The protein below binds the small molecule below.
Small molecule (SMILES): ClC1=C(Cl)[C@]2(Cl)[C@@H]3[C@@H](Cl)[C@@H]4O[C@@H]4[C@@H]3[C@@]1(Cl)C2(Cl)Cl

Sequence of chain 1.A:
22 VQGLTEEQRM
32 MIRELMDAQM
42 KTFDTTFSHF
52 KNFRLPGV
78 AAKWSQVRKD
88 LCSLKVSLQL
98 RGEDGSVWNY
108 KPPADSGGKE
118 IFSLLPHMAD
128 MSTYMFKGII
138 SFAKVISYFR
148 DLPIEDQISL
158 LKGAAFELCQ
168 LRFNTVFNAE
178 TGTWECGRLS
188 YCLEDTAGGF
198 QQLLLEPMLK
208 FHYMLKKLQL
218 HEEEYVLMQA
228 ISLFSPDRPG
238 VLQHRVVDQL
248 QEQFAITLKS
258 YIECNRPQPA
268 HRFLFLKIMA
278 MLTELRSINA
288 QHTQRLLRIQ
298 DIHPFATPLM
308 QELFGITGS

Binding-site contacts:
Ligand atom CL4 contacts residue MET205 of chain 1.A at 3.9 Å.
Ligand atom CL2 contacts residue MET125 of chain 1.A at 3.3 Å.
Ligand atom C1 contacts residue GLN167 of chain 1.A at 3.2 Å.
Ligand atom CL contacts residue SER129 of chain 1.A at 3.6 Å.
Ligand atom C4 contacts residue SER129 of chain 1.A at 4.3 Å.
Ligand atom CL3 contacts residue LEU91 of chain 1.A at 3.3 Å.
Ligand atom O contacts residue GLN167 of chain 1.A at 3.8 Å.
Ligand atom C3 contacts residue PHE170 of chain 1.A at 3.7 Å (hydrophobic).
Ligand atom O contacts residue SER129 of chain 1.A at 4.4 Å.
Ligand atom CL3 contacts residue MET205 of chain 1.A at 4.0 Å.
Ligand atom C2 contacts residue GLN167 of chain 1.A at 3.9 Å.
Ligand atom CL4 contacts residue GLN167 of chain 1.A at 3.0 Å.
Ligand atom C6 contacts residue LEU91 of chain 1.A at 4.2 Å (hydrophobic).
Ligand atom C8 contacts residue GLN167 of chain 1.A at 4.3 Å.
Ligand atom C4 contacts residue PHE170 of chain 1.A at 4.4 Å (hydrophobic).
Ligand atom C9 contacts residue TRP181 of chain 1.A at 4.4 Å (hydrophobic).
Ligand atom C7 contacts residue LEU91 of chain 1.A at 4.0 Å (hydrophobic).
Ligand atom C2 contacts residue PHE170 of chain 1.A at 3.4 Å (hydrophobic).
Ligand atom CL6 contacts residue PHE170 of chain 1.A at 3.6 Å.
Ligand atom CL4 contacts residue HIS209 of chain 1.A at 3.5 Å.
Ligand atom C8 contacts residue PHE170 of chain 1.A at 4.5 Å (hydrophobic).
Ligand atom C contacts residue GLN167 of chain 1.A at 4.4 Å.
Ligand atom CL contacts residue MET125 of chain 1.A at 3.1 Å.
Ligand atom C1 contacts residue CYS166 of chain 1.A at 4.3 Å (hydrophobic).
Ligand atom CL4 contacts residue TRP181 of chain 1.A at 4.2 Å.
Ligand atom CL6 contacts residue TRP181 of chain 1.A at 3.6 Å.
Ligand atom CL1 contacts residue TYR188 of chain 1.A at 3.8 Å.
Ligand atom CL1 contacts residue MET125 of chain 1.A at 4.1 Å.
Ligand atom CL contacts residue MET128 of chain 1.A at 3.5 Å.
Ligand atom C contacts residue PHE170 of chain 1.A at 4.2 Å (hydrophobic).
Ligand atom CL3 contacts residue HIS289 of chain 1.A at 4.3 Å.
Ligand atom C contacts residue SER129 of chain 1.A at 3.5 Å.
Ligand atom CL2 contacts residue LEU91 of chain 1.A at 3.3 Å.
Ligand atom C1 contacts residue PHE170 of chain 1.A at 3.8 Å (hydrophobic).
Ligand atom CL5 contacts residue LEU91 of chain 1.A at 4.1 Å.
Ligand atom CL5 contacts residue TRP181 of chain 1.A at 3.2 Å.